Sequence of chain 1.A:
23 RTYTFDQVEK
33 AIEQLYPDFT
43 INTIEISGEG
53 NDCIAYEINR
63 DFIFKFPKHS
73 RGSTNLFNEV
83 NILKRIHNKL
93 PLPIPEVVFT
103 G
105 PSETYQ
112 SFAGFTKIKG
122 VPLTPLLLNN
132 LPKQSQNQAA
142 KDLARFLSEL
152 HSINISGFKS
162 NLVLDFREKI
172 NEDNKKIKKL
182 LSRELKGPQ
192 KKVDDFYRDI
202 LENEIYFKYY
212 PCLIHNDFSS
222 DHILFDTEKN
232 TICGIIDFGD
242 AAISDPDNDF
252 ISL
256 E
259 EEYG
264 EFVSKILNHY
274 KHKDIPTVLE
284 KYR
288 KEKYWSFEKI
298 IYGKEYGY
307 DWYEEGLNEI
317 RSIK

The protein below binds the small molecule below.
Small molecule (SMILES): NC[C@H]1O[C@H](O[C@H]2[C@H](O)[C@@H](O[C@H]3O[C@H](CO)[C@@H](O)[C@H](N)[C@H]3O)[C@H](N)C[C@@H]2N)[C@H](O)[C@@H](O)[C@@H]1O

Binding-site contacts:
Ligand atom O5 contacts residue TRP292 of chain 1.A at 3.6 Å.
Ligand atom C15 contacts residue ASP241 of chain 1.A at 3.1 Å.
Ligand atom C2 contacts residue GLU256 of chain 1.A at 3.7 Å.
Ligand atom N3 contacts residue HIS223 of chain 1.A at 3.8 Å.
Ligand atom O11 contacts residue ASP218 of chain 1.A at 3.6 Å (salt-bridge).
Ligand atom N4 contacts residue ASP241 of chain 1.A at 2.5 Å (salt-bridge).
Ligand atom C12 contacts residue GLU260 of chain 1.A at 4.0 Å.
Ligand atom C12 contacts residue SER220 of chain 1.A at 3.8 Å.
Ligand atom C7 contacts residue ASP218 of chain 1.A at 3.2 Å.
Ligand atom O6 contacts residue GLU256 of chain 1.A at 3.1 Å (salt-bridge).
Ligand atom C15 contacts residue ASP218 of chain 1.A at 3.7 Å.
Ligand atom N3 contacts residue ASP218 of chain 1.A at 3.4 Å (salt-bridge).
Ligand atom C1 contacts residue GLU256 of chain 1.A at 3.9 Å.
Ligand atom C11 contacts residue GLU256 of chain 1.A at 3.2 Å.
Ligand atom C14 contacts residue ASP218 of chain 1.A at 4.2 Å.
Ligand atom C13 contacts residue ASN53 of chain 1.A at 4.1 Å.
Ligand atom O15 contacts residue TRP292 of chain 1.A at 3.6 Å.
Ligand atom N2 contacts residue GLU260 of chain 1.A at 3.5 Å (salt-bridge).
Ligand atom O9 contacts residue GLU256 of chain 1.A at 2.9 Å (salt-bridge).
Ligand atom C4 contacts residue TRP292 of chain 1.A at 4.2 Å (hydrophobic).
Ligand atom C1 contacts residue TRP292 of chain 1.A at 4.3 Å (hydrophobic).
Ligand atom O15 contacts residue TYR299 of chain 1.A at 3.6 Å.
Ligand atom N4 contacts residue ASP218 of chain 1.A at 3.9 Å.
Ligand atom O12 contacts residue ASN53 of chain 1.A at 4.1 Å.
Ligand atom O13 contacts residue ASN53 of chain 1.A at 4.3 Å.
Ligand atom C18 contacts residue TRP292 of chain 1.A at 3.7 Å (hydrophobic).
Ligand atom C16 contacts residue ASP241 of chain 1.A at 3.9 Å.
Ligand atom O14 contacts residue ASP241 of chain 1.A at 3.4 Å (salt-bridge).
Ligand atom N2 contacts residue GLU256 of chain 1.A at 2.9 Å (salt-bridge).
Ligand atom C10 contacts residue GLU256 of chain 1.A at 3.6 Å.
Ligand atom C8 contacts residue ASP218 of chain 1.A at 4.0 Å.
Ligand atom C2 contacts residue TRP292 of chain 1.A at 4.0 Å (hydrophobic).
Ligand atom N3 contacts residue SER220 of chain 1.A at 3.6 Å.
Ligand atom C11 contacts residue GLU260 of chain 1.A at 4.3 Å.
Ligand atom C14 contacts residue ASN53 of chain 1.A at 3.7 Å.
Ligand atom O13 contacts residue ASP218 of chain 1.A at 3.7 Å.
Ligand atom C7 contacts residue SER220 of chain 1.A at 4.0 Å.
Ligand atom C3 contacts residue GLU256 of chain 1.A at 3.7 Å.
Ligand atom O15 contacts residue TRP308 of chain 1.A at 4.1 Å.
Ligand atom O7 contacts residue GLU256 of chain 1.A at 4.3 Å.